Sequence of chain 1.A:
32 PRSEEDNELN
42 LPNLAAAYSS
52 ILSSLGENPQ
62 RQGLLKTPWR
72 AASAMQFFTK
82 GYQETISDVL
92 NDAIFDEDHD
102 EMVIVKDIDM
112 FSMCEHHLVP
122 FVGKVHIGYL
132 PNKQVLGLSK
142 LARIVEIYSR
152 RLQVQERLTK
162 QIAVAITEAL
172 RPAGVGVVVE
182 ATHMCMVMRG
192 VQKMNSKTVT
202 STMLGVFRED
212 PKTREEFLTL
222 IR

Sequence of chain 1.O:
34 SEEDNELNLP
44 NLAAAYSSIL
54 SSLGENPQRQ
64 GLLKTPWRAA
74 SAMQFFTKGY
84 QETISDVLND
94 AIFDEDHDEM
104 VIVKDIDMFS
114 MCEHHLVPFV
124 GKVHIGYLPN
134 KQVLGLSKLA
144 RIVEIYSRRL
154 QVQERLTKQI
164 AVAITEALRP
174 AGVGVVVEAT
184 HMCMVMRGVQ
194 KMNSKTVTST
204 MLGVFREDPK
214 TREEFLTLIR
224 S

Sequence of chain 1.B:
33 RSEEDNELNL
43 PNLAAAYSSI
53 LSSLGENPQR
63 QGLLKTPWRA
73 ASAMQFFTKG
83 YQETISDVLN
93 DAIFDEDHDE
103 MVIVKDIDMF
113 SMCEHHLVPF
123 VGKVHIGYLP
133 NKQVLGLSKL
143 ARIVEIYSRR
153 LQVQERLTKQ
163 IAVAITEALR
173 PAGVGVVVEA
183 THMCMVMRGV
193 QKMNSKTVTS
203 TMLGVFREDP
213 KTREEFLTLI

Binding-site contacts:
Ligand atom N3 contacts residue GLU157 of chain 1.B at 2.8 Å (salt-bridge).
Ligand atom N1 contacts residue LEU139 of chain 1.O at 3.4 Å (h-bond).
Ligand atom P contacts residue ARG71 of chain 1.A at 3.6 Å.
Ligand atom O7 contacts residue LYS141 of chain 1.O at 3.6 Å.
Ligand atom C8 contacts residue SER140 of chain 1.O at 3.3 Å.
Ligand atom P2 contacts residue ARG190 of chain 1.B at 3.5 Å.
Ligand atom O8 contacts residue ARG190 of chain 1.B at 2.6 Å (salt-bridge).
Ligand atom O11 contacts residue GLY138 of chain 1.O at 3.5 Å.
Ligand atom C10 contacts residue LEU139 of chain 1.O at 3.7 Å (hydrophobic).
Ligand atom C4 contacts residue HIS117 of chain 1.B at 3.6 Å.
Ligand atom C contacts residue GLU157 of chain 1.B at 3.5 Å.
Ligand atom O10 contacts residue LYS141 of chain 1.O at 3.1 Å (salt-bridge).
Ligand atom O10 contacts residue ARG144 of chain 1.O at 2.8 Å (salt-bridge).
Ligand atom C4 contacts residue ZN1 of chain 1.W at 3.6 Å.
Ligand atom O2 contacts residue LYS141 of chain 1.O at 2.8 Å (salt-bridge).
Ligand atom O9 contacts residue ARG144 of chain 1.O at 2.9 Å (salt-bridge).
Ligand atom P2 contacts residue SER140 of chain 1.O at 3.4 Å.
Ligand atom N contacts residue GLU157 of chain 1.B at 2.9 Å (salt-bridge).
Ligand atom C3 contacts residue CYS115 of chain 1.B at 3.6 Å (hydrophobic).
Ligand atom C contacts residue LEU139 of chain 1.O at 3.6 Å (hydrophobic).
Ligand atom O5 contacts residue ARG190 of chain 1.B at 3.6 Å (salt-bridge).
Ligand atom O11 contacts residue LYS141 of chain 1.O at 3.4 Å.
Ligand atom O12 contacts residue SER140 of chain 1.O at 3.0 Å (h-bond).
Ligand atom O9 contacts residue ARG190 of chain 1.B at 3.4 Å (salt-bridge).
Ligand atom O4 contacts residue ARG71 of chain 1.A at 3.2 Å.
Ligand atom O3 contacts residue ARG71 of chain 1.A at 2.7 Å (salt-bridge).
Ligand atom O13 contacts residue HIS184 of chain 1.B at 3.2 Å.
Ligand atom O8 contacts residue SER140 of chain 1.O at 3.3 Å (h-bond).
Ligand atom O5 contacts residue HIS118 of chain 1.B at 2.5 Å (h-bond).
Ligand atom O10 contacts residue SER140 of chain 1.O at 2.6 Å (h-bond).
Ligand atom N contacts residue LEU137 of chain 1.O at 3.3 Å (h-bond).
Ligand atom O5 contacts residue ARG71 of chain 1.A at 3.6 Å.
Ligand atom O11 contacts residue SER140 of chain 1.O at 2.7 Å (h-bond).
Ligand atom O13 contacts residue VAL155 of chain 1.B at 3.5 Å.
Ligand atom O13 contacts residue GLN156 of chain 1.B at 2.8 Å (h-bond).
Ligand atom N1 contacts residue GLY138 of chain 1.O at 3.5 Å.
Ligand atom O2 contacts residue ASN92 of chain 1.O at 2.8 Å (h-bond).
Ligand atom O contacts residue PHE96 of chain 1.O at 3.5 Å.
Ligand atom C4 contacts residue CYS115 of chain 1.B at 3.6 Å (hydrophobic).
Ligand atom N3 contacts residue LEU139 of chain 1.O at 3.7 Å.

The protein below binds the small molecule below.
Small molecule (SMILES): Nc1nc2c(ccn2[C@@H]2O[C@H](COP(=O)(O)OP(=O)(O)OP(=O)(O)O)[C@@H](O)[C@H]2O)c(=O)[nH]1